Binding-site contacts:
Ligand atom O5 contacts residue ASN19 of chain 31.Z at 2.2 Å (h-bond).
Ligand atom N2 contacts residue ASN19 of chain 31.Z at 4.0 Å.
Ligand atom O7 contacts residue ASN19 of chain 31.Z at 4.5 Å.
Ligand atom C1 contacts residue ASN19 of chain 31.Z at 1.9 Å.
Ligand atom C2 contacts residue ASN19 of chain 31.Z at 3.4 Å.
Ligand atom C5 contacts residue ASN19 of chain 31.Z at 3.4 Å.
Ligand atom C6 contacts residue ASN19 of chain 31.Z at 4.1 Å.
Ligand atom O6 contacts residue ASN19 of chain 31.Z at 4.5 Å.
Ligand atom C3 contacts residue ASN19 of chain 31.Z at 4.4 Å.

The small molecule below binds the protein below.
Small molecule (SMILES): CC(=O)N[C@H]1[C@H](O[C@H]2[C@H](O)[C@@H](NC(C)=O)CO[C@@H]2CO)O[C@H](CO)[C@@H](O)[C@@H]1O

Sequence of chain 31.Z:
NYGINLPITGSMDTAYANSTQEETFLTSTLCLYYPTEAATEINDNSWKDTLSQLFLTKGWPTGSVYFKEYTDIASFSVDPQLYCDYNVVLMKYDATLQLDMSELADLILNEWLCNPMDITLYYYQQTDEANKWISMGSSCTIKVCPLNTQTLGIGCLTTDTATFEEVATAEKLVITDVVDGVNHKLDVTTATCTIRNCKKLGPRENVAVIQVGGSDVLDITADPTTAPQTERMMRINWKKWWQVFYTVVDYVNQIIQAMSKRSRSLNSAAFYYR